Binding-site contacts:
Ligand atom N14 contacts residue ILE157 of chain 1.A at 3.2 Å.
Ligand atom C18 contacts residue ILE157 of chain 1.A at 3.6 Å (hydrophobic).
Ligand atom C10 contacts residue ILE165 of chain 1.A at 3.9 Å (hydrophobic).
Ligand atom C12 contacts residue TYR118 of chain 1.A at 3.9 Å (hydrophobic).
Ligand atom C9 contacts residue PHE155 of chain 1.A at 3.7 Å (hydrophobic).
Ligand atom N14 contacts residue PHE155 of chain 1.A at 4.1 Å.
Ligand atom C4 contacts residue TYR118 of chain 1.A at 3.7 Å (hydrophobic).
Ligand atom C18 contacts residue LYS154 of chain 1.A at 3.6 Å.
Ligand atom C1 contacts residue GLY277 of chain 1.A at 4.0 Å.
Ligand atom C1 contacts residue GLN59 of chain 1.A at 3.4 Å.
Ligand atom C6 contacts residue TYR118 of chain 1.A at 3.6 Å (hydrophobic).
Ligand atom C6 contacts residue ILE157 of chain 1.A at 3.4 Å (hydrophobic).
Ligand atom C10 contacts residue TYR118 of chain 1.A at 3.6 Å (hydrophobic).
Ligand atom C12 contacts residue GLY277 of chain 1.A at 3.4 Å.
Ligand atom C18 contacts residue PHE155 of chain 1.A at 3.4 Å (hydrophobic).
Ligand atom C13 contacts residue TYR118 of chain 1.A at 3.2 Å (hydrophobic).
Ligand atom N2 contacts residue GLY277 of chain 1.A at 3.4 Å (h-bond).
Ligand atom C17 contacts residue LYS154 of chain 1.A at 3.8 Å.
Ligand atom C13 contacts residue GLY277 of chain 1.A at 4.1 Å.
Ligand atom C3 contacts residue THR279 of chain 1.A at 3.4 Å.
Ligand atom C8 contacts residue TYR118 of chain 1.A at 3.0 Å (hydrophobic).
Ligand atom C10 contacts residue PHE155 of chain 1.A at 3.8 Å (hydrophobic).
Ligand atom C4 contacts residue GLY277 of chain 1.A at 4.1 Å.
Ligand atom N7 contacts residue TYR118 of chain 1.A at 3.2 Å (h-bond).
Ligand atom C8 contacts residue PHE155 of chain 1.A at 3.7 Å (hydrophobic).
Ligand atom C9 contacts residue TYR118 of chain 1.A at 3.3 Å (hydrophobic).
Ligand atom C3 contacts residue GLY58 of chain 1.A at 3.9 Å.
Ligand atom C12 contacts residue LEU77 of chain 1.A at 3.7 Å (hydrophobic).
Ligand atom C18 contacts residue PHE156 of chain 1.A at 4.0 Å (hydrophobic).
Ligand atom C1 contacts residue ILE157 of chain 1.A at 4.2 Å (hydrophobic).
Ligand atom N5 contacts residue ILE157 of chain 1.A at 3.2 Å.
Ligand atom C6 contacts residue PHE155 of chain 1.A at 3.9 Å (hydrophobic).
Ligand atom N5 contacts residue TYR118 of chain 1.A at 3.8 Å.
Ligand atom C4 contacts residue ILE157 of chain 1.A at 3.9 Å (hydrophobic).
Ligand atom C11 contacts residue ILE165 of chain 1.A at 4.0 Å (hydrophobic).
Ligand atom C1 contacts residue GLY60 of chain 1.A at 3.4 Å.
Ligand atom C3 contacts residue GLY277 of chain 1.A at 3.9 Å.
Ligand atom C11 contacts residue LEU77 of chain 1.A at 3.4 Å (hydrophobic).
Ligand atom C1 contacts residue LEU77 of chain 1.A at 4.2 Å (hydrophobic).
Ligand atom N7 contacts residue PHE155 of chain 1.A at 3.1 Å (h-bond).

A protein and the small-molecule ligand that binds it are described below.
Small molecule (SMILES): CN(C)c1nc(N2CCCC2)nc2ccccc12

Sequence of chain 1.A:
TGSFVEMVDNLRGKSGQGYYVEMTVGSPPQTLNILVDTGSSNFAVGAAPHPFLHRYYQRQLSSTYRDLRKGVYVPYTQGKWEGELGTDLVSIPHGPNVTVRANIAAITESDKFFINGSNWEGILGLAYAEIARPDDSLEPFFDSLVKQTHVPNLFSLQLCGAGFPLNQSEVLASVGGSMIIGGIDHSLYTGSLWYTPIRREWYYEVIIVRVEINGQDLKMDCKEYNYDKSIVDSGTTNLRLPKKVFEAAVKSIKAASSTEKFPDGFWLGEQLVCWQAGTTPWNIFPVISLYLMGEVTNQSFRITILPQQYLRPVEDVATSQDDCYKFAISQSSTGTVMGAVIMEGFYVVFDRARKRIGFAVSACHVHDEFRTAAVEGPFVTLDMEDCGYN